The small molecule below binds the protein below.
Small molecule (SMILES): CC(=O)N[C@@H]1[C@@H](O)[C@H](O)[C@@H](CO)O[C@H]1O

Sequence of chain 1.G:
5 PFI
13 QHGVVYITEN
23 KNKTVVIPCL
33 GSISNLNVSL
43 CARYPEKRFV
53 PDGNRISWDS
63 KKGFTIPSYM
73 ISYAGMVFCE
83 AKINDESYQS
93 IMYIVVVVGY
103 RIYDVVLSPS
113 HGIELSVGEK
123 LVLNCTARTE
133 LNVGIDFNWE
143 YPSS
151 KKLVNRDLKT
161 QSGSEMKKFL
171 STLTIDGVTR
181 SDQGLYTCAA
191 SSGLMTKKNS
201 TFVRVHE

Binding-site contacts:
Ligand atom O5 contacts residue ASN24 of chain 1.G at 2.4 Å (h-bond).
Ligand atom C4 contacts residue ASN24 of chain 1.G at 4.3 Å.
Ligand atom N2 contacts residue ASN24 of chain 1.G at 3.1 Å (h-bond).
Ligand atom C7 contacts residue ASN24 of chain 1.G at 4.3 Å.
Ligand atom C1 contacts residue ASN24 of chain 1.G at 1.4 Å.
Ligand atom C2 contacts residue ASN24 of chain 1.G at 2.6 Å.
Ligand atom C3 contacts residue ASN24 of chain 1.G at 4.0 Å.
Ligand atom O6 contacts residue ARG57 of chain 1.G at 3.8 Å.
Ligand atom O6 contacts residue ASN24 of chain 1.G at 4.0 Å.
Ligand atom C5 contacts residue ASN24 of chain 1.G at 3.6 Å.
Ligand atom C6 contacts residue ASN24 of chain 1.G at 4.4 Å.